Sequence of chain 1.B:
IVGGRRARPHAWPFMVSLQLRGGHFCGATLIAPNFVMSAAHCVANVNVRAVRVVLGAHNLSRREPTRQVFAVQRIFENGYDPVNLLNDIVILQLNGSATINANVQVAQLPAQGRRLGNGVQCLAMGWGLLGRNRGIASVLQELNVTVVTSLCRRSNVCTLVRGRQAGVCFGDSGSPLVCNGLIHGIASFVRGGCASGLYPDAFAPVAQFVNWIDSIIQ

A protein and the small-molecule ligand that binds it are described below.
Small molecule (SMILES): CC(C)[C@H](C(=O)O)[C@H]1[C@H](NS(C)(=O)=O)CCN1C(=O)c1coc(CN2CCCC2)n1

Binding-site contacts:
Ligand atom C4 contacts residue VAL190 of chain 1.B at 3.8 Å (hydrophobic).
Ligand atom O5 contacts residue GLY171 of chain 1.B at 3.6 Å.
Ligand atom C27 contacts residue PHE189 of chain 1.B at 3.8 Å (hydrophobic).
Ligand atom C28 contacts residue HIS41 of chain 1.B at 3.9 Å.
Ligand atom C28 contacts residue SER188 of chain 1.B at 3.6 Å.
Ligand atom C5 contacts residue VAL190 of chain 1.B at 3.0 Å (hydrophobic).
Ligand atom C17 contacts residue SER188 of chain 1.B at 3.7 Å.
Ligand atom C2 contacts residue VAL190 of chain 1.B at 4.1 Å (hydrophobic).
Ligand atom C1 contacts residue PHE170 of chain 1.B at 3.7 Å (hydrophobic).
Ligand atom O1 contacts residue PHE170 of chain 1.B at 3.4 Å.
Ligand atom O5 contacts residue SER173 of chain 1.B at 2.0 Å (h-bond).
Ligand atom C8 contacts residue SER173 of chain 1.B at 3.6 Å.
Ligand atom O3 contacts residue VAL190 of chain 1.B at 3.7 Å.
Ligand atom C13 contacts residue ASN84 of chain 1.B at 4.0 Å.
Ligand atom C13 contacts residue LEU85 of chain 1.B at 3.6 Å (hydrophobic).
Ligand atom O2 contacts residue HIS41 of chain 1.B at 4.0 Å.
Ligand atom C7 contacts residue SER188 of chain 1.B at 3.5 Å.
Ligand atom C26 contacts residue SER188 of chain 1.B at 3.8 Å.
Ligand atom C27 contacts residue SER188 of chain 1.B at 4.0 Å.
Ligand atom C17 contacts residue SER173 of chain 1.B at 3.2 Å.
Ligand atom C9 contacts residue PHE189 of chain 1.B at 3.9 Å (hydrophobic).
Ligand atom C9 contacts residue VAL190 of chain 1.B at 3.0 Å (hydrophobic).
Ligand atom C27 contacts residue SER173 of chain 1.B at 3.4 Å.
Ligand atom O5 contacts residue CYS169 of chain 1.B at 4.0 Å.
Ligand atom C1 contacts residue CYS169 of chain 1.B at 3.6 Å (hydrophobic).
Ligand atom C11 contacts residue LEU85 of chain 1.B at 3.7 Å (hydrophobic).
Ligand atom C17 contacts residue PHE189 of chain 1.B at 3.7 Å (hydrophobic).
Ligand atom C1 contacts residue SER173 of chain 1.B at 4.0 Å.
Ligand atom O4 contacts residue VAL190 of chain 1.B at 3.7 Å.
Ligand atom O3 contacts residue PHE170 of chain 1.B at 3.1 Å.
Ligand atom C30 contacts residue SER173 of chain 1.B at 1.4 Å.
Ligand atom C13 contacts residue PHE189 of chain 1.B at 3.7 Å (hydrophobic).
Ligand atom N3 contacts residue PHE189 of chain 1.B at 3.5 Å.
Ligand atom C27 contacts residue VAL190 of chain 1.B at 4.0 Å (hydrophobic).
Ligand atom C26 contacts residue PHE189 of chain 1.B at 4.0 Å (hydrophobic).
Ligand atom C3 contacts residue PHE170 of chain 1.B at 4.0 Å (hydrophobic).
Ligand atom N3 contacts residue VAL190 of chain 1.B at 3.0 Å (h-bond).
Ligand atom C7 contacts residue SER173 of chain 1.B at 2.5 Å.
Ligand atom C29 contacts residue SER173 of chain 1.B at 3.7 Å.
Ligand atom O5 contacts residue PHE170 of chain 1.B at 3.9 Å.